Sequence of chain 1.A:
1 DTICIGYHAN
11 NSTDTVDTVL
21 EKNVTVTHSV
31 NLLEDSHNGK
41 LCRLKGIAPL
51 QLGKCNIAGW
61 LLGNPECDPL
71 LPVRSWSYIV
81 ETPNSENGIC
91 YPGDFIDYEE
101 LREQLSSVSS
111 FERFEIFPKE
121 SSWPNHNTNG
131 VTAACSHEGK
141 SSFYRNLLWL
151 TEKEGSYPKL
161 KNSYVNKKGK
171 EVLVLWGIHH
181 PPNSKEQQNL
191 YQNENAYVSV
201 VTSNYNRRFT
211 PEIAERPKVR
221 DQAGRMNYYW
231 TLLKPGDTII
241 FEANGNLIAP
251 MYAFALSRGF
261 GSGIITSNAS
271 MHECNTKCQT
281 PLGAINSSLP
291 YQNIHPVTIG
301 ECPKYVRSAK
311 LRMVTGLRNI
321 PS

A protein and the small-molecule ligand that binds it are described below.
Small molecule (SMILES): CC(=O)N[C@H]1[C@H](O[C@H]2[C@H](O)[C@@H](NC(C)=O)CO[C@@H]2CO)O[C@H](CO)[C@@H](O)[C@@H]1O

Binding-site contacts:
Ligand atom C7 contacts residue ASN23 of chain 1.A at 3.2 Å.
Ligand atom C2 contacts residue ASN23 of chain 1.A at 2.5 Å.
Ligand atom O6 contacts residue THR15 of chain 1.A at 3.8 Å.
Ligand atom O7 contacts residue ASN23 of chain 1.A at 2.9 Å (h-bond).
Ligand atom C6 contacts residue THR25 of chain 1.A at 4.1 Å.
Ligand atom C1 contacts residue ASN23 of chain 1.A at 1.4 Å.
Ligand atom C3 contacts residue ASN23 of chain 1.A at 3.8 Å.
Ligand atom O5 contacts residue ASN23 of chain 1.A at 2.2 Å (h-bond).
Ligand atom C5 contacts residue ASN23 of chain 1.A at 3.5 Å.
Ligand atom N2 contacts residue ASN23 of chain 1.A at 3.0 Å (h-bond).
Ligand atom C4 contacts residue ASN23 of chain 1.A at 4.1 Å.
Ligand atom O6 contacts residue THR25 of chain 1.A at 3.2 Å (h-bond).